A protein and the small-molecule ligand that binds it are described below.
Small molecule (SMILES): CC(=O)N[C@H]1[C@H](O[C@H]2[C@H](O)[C@@H](NC(C)=O)CO[C@@H]2CO)O[C@H](CO)[C@@H](O[C@@H]2O[C@H](CO[C@H]3O[C@H](CO)[C@@H](O)[C@H](O)[C@@H]3O)[C@@H](O)[C@H](O[C@H]3O[C@H](CO)[C@@H](O)[C@H](O)[C@@H]3O)[C@@H]2O)[C@@H]1O

Sequence of chain 1.C:
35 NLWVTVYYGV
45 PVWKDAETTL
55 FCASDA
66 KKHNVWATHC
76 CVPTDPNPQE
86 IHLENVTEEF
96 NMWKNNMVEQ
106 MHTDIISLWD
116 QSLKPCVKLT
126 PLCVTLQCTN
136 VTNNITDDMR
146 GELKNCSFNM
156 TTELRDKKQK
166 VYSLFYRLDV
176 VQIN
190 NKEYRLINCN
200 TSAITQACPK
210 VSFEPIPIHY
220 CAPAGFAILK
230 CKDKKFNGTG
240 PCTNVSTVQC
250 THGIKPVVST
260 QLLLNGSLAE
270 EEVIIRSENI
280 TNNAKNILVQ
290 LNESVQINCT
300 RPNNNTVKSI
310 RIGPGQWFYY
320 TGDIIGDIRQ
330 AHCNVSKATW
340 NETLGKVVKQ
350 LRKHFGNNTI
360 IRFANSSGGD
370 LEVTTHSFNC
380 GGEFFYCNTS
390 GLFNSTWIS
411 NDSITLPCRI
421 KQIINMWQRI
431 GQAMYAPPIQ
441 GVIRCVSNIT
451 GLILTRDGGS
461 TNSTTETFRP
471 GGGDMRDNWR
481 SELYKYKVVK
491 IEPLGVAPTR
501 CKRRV

Binding-site contacts:
Ligand atom C2 contacts residue SER447 of chain 1.C at 4.3 Å.
Ligand atom C1 contacts residue ASN264 of chain 1.C at 1.5 Å.
Ligand atom C2 contacts residue ASN264 of chain 1.C at 2.5 Å.
Ligand atom C3 contacts residue ASN264 of chain 1.C at 3.9 Å.
Ligand atom O7 contacts residue VAL256 of chain 1.C at 4.4 Å.
Ligand atom C4 contacts residue VAL446 of chain 1.C at 4.3 Å (hydrophobic).
Ligand atom O7 contacts residue CYS445 of chain 1.C at 3.6 Å.
Ligand atom O7 contacts residue ASN264 of chain 1.C at 4.3 Å.
Ligand atom O7 contacts residue ASN378 of chain 1.C at 3.9 Å.
Ligand atom O5 contacts residue GLU213 of chain 1.C at 3.9 Å.
Ligand atom O6 contacts residue GLY380 of chain 1.C at 3.6 Å.
Ligand atom C8 contacts residue VAL256 of chain 1.C at 3.9 Å (hydrophobic).
Ligand atom O6 contacts residue LYS66 of chain 1.C at 3.8 Å.
Ligand atom C5 contacts residue VAL446 of chain 1.C at 3.7 Å (hydrophobic).
Ligand atom C5 contacts residue GLU213 of chain 1.C at 3.6 Å.
Ligand atom C8 contacts residue VAL446 of chain 1.C at 3.8 Å (hydrophobic).
Ligand atom C5 contacts residue NAG1 of chain 1.OA at 4.1 Å.
Ligand atom O4 contacts residue VAL446 of chain 1.C at 4.3 Å.
Ligand atom C7 contacts residue VAL256 of chain 1.C at 4.3 Å (hydrophobic).
Ligand atom N2 contacts residue SER447 of chain 1.C at 3.8 Å.
Ligand atom C3 contacts residue VAL446 of chain 1.C at 4.2 Å (hydrophobic).
Ligand atom C7 contacts residue ASN264 of chain 1.C at 3.9 Å.
Ligand atom C4 contacts residue ASN264 of chain 1.C at 4.3 Å.
Ligand atom C7 contacts residue VAL446 of chain 1.C at 4.0 Å (hydrophobic).
Ligand atom C8 contacts residue ASN378 of chain 1.C at 3.9 Å.
Ligand atom C1 contacts residue NAG1 of chain 1.OA at 3.8 Å.
Ligand atom O5 contacts residue NAG1 of chain 1.OA at 3.4 Å.
Ligand atom C6 contacts residue GLU213 of chain 1.C at 3.5 Å.
Ligand atom C7 contacts residue ASN378 of chain 1.C at 4.2 Å.
Ligand atom O7 contacts residue VAL446 of chain 1.C at 3.0 Å (h-bond).
Ligand atom C5 contacts residue ASN264 of chain 1.C at 3.8 Å.
Ligand atom O5 contacts residue VAL446 of chain 1.C at 4.3 Å.
Ligand atom O6 contacts residue NAG1 of chain 1.OA at 3.4 Å.
Ligand atom O5 contacts residue ASN264 of chain 1.C at 2.4 Å (h-bond).
Ligand atom O3 contacts residue CYS379 of chain 1.C at 3.9 Å.
Ligand atom C1 contacts residue SER447 of chain 1.C at 4.0 Å.
Ligand atom N2 contacts residue ASN264 of chain 1.C at 3.0 Å (h-bond).
Ligand atom C1 contacts residue VAL446 of chain 1.C at 4.2 Å (hydrophobic).
Ligand atom C6 contacts residue NAG1 of chain 1.OA at 4.3 Å.
Ligand atom C8 contacts residue LEU263 of chain 1.C at 3.6 Å (hydrophobic).